Sequence of chain 1.B:
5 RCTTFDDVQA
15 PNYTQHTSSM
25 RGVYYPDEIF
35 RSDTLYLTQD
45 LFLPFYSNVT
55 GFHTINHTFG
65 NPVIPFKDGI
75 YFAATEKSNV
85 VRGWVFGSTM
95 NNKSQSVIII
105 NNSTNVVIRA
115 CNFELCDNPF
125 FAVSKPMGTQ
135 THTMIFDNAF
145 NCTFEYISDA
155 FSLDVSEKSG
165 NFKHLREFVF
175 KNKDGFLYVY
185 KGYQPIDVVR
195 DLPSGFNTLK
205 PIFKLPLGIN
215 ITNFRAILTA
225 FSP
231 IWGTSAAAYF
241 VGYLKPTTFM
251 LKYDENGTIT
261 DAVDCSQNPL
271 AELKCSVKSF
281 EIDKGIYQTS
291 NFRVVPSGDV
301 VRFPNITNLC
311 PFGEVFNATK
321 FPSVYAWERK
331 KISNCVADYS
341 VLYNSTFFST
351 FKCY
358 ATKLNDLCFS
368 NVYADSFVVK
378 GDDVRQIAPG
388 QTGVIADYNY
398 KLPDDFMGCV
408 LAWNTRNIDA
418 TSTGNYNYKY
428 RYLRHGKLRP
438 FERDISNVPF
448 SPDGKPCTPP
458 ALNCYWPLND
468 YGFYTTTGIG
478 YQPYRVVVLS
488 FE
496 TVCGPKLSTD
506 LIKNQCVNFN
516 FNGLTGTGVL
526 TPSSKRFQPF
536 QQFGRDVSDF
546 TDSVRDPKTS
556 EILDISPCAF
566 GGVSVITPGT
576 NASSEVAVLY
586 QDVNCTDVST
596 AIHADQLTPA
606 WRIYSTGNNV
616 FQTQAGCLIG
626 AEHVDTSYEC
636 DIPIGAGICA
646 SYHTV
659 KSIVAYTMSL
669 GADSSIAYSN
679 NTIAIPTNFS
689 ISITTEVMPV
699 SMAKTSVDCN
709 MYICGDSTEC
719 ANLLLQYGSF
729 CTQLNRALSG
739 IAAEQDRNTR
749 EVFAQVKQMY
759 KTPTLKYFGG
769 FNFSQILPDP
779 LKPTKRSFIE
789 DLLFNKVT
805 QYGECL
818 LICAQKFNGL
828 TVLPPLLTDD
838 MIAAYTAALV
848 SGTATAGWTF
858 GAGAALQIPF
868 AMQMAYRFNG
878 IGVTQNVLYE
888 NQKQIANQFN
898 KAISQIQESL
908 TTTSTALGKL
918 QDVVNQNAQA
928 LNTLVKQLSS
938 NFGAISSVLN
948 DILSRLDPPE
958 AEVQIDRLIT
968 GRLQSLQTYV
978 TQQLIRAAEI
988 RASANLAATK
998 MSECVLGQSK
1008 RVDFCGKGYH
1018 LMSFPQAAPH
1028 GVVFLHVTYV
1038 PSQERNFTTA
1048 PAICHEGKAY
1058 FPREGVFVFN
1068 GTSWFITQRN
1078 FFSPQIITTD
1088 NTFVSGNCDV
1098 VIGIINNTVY

A small-molecule ligand and the protein it binds are described below.
Small molecule (SMILES): CC(=O)N[C@H]1[C@H](O[C@H]2[C@H](O)[C@@H](NC(C)=O)CO[C@@H]2CO)O[C@H](CO)[C@@H](O)[C@@H]1O

Binding-site contacts:
Ligand atom O6 contacts residue ASN589 of chain 1.B at 4.0 Å.
Ligand atom C3 contacts residue ASN589 of chain 1.B at 3.8 Å.
Ligand atom O5 contacts residue THR591 of chain 1.B at 3.3 Å.
Ligand atom N2 contacts residue ASN589 of chain 1.B at 2.8 Å (h-bond).
Ligand atom C5 contacts residue ASN589 of chain 1.B at 3.7 Å.
Ligand atom C2 contacts residue ASN589 of chain 1.B at 2.4 Å.
Ligand atom O6 contacts residue THR591 of chain 1.B at 3.7 Å.
Ligand atom C1 contacts residue ASN589 of chain 1.B at 1.4 Å.
Ligand atom C4 contacts residue ASN589 of chain 1.B at 4.3 Å.
Ligand atom O6 contacts residue GLN617 of chain 1.B at 4.2 Å.
Ligand atom C6 contacts residue THR591 of chain 1.B at 4.1 Å.
Ligand atom C7 contacts residue ASN589 of chain 1.B at 3.7 Å.
Ligand atom O7 contacts residue ASN589 of chain 1.B at 4.2 Å.
Ligand atom C5 contacts residue THR591 of chain 1.B at 4.3 Å.
Ligand atom C1 contacts residue THR591 of chain 1.B at 4.1 Å.
Ligand atom O5 contacts residue ASN589 of chain 1.B at 2.4 Å (h-bond).